A small-molecule ligand and the protein it binds are described below.
Small molecule (SMILES): CC[C@@](O)(C(=O)O)c1cc2n(c(=O)c1CO)Cc1cc3c(CN(C)C)c(O)ccc3nc1-2

Sequence of chain 1.C:
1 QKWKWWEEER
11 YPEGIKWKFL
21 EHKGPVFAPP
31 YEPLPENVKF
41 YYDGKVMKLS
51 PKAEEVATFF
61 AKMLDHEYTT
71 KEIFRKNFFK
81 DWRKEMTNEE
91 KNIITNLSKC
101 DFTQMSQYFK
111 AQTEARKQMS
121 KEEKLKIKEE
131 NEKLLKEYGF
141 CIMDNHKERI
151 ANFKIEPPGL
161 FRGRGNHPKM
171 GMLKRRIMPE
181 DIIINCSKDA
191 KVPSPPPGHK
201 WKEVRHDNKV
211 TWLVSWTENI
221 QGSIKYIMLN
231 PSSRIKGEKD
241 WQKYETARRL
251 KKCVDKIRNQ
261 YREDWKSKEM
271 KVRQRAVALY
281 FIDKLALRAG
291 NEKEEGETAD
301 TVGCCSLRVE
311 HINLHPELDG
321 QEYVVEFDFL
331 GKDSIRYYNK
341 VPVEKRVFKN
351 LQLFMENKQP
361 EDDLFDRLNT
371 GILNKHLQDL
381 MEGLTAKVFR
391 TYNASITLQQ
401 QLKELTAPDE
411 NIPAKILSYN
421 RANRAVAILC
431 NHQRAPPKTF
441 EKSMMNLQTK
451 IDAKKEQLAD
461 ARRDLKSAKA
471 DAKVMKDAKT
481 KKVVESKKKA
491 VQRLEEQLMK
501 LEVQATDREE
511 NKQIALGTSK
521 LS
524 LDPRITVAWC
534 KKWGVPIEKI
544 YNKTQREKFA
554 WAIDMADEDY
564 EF

Binding-site contacts:
Ligand atom O23 contacts residue LYS332 of chain 1.C at 3.1 Å (salt-bridge).
Ligand atom C20 contacts residue TTC1 of chain 1.E at 0.4 Å.
Ligand atom C1 contacts residue TTC1 of chain 1.E at 0.1 Å.
Ligand atom C14 contacts residue TTC1 of chain 1.E at 0.4 Å.
Ligand atom C7 contacts residue TTC1 of chain 1.E at 0.2 Å.
Ligand atom O18 contacts residue TTC1 of chain 1.E at 0.4 Å (h-bond).
Ligand atom O26 contacts residue TTC1 of chain 1.E at 0.1 Å (h-bond).
Ligand atom O23 contacts residue TTC1 of chain 1.E at 1.2 Å.
Ligand atom C6 contacts residue TTC1 of chain 1.E at 0.1 Å.
Ligand atom O19 contacts residue TTC1 of chain 1.E at 1.3 Å.
Ligand atom O22 contacts residue TTC1 of chain 1.E at 1.3 Å.
Ligand atom C25 contacts residue TTC1 of chain 1.E at 0.5 Å.
Ligand atom C19 contacts residue THR518 of chain 1.C at 3.5 Å.
Ligand atom C2 contacts residue TTC1 of chain 1.E at 0.1 Å.
Ligand atom O24 contacts residue ASP333 of chain 1.C at 2.9 Å (salt-bridge).
Ligand atom C4 contacts residue TTC1 of chain 1.E at 0.1 Å.
Ligand atom O22 contacts residue THR518 of chain 1.C at 3.4 Å.
Ligand atom C17 contacts residue TTC1 of chain 1.E at 0.3 Å.
Ligand atom C25 contacts residue THR518 of chain 1.C at 3.7 Å.
Ligand atom N10 contacts residue TTC1 of chain 1.E at 0.2 Å (h-bond).
Ligand atom C15 contacts residue TTC1 of chain 1.E at 0.4 Å.
Ligand atom C27 contacts residue TTC1 of chain 1.E at 0.1 Å.
Ligand atom C3 contacts residue TTC1 of chain 1.E at 0.1 Å.
Ligand atom N12 contacts residue TTC1 of chain 1.E at 0.3 Å (h-bond).
Ligand atom C29 contacts residue TTC1 of chain 1.E at 0.1 Å.
Ligand atom N28 contacts residue TTC1 of chain 1.E at 0.2 Å (h-bond).
Ligand atom C19 contacts residue TTC1 of chain 1.E at 0.6 Å.
Ligand atom C5 contacts residue TTC1 of chain 1.E at 0.1 Å.
Ligand atom C16 contacts residue TTC1 of chain 1.E at 0.3 Å.
Ligand atom O24 contacts residue ARG164 of chain 1.C at 3.7 Å.
Ligand atom O26 contacts residue GLU156 of chain 1.C at 3.6 Å (salt-bridge).
Ligand atom C31 contacts residue TTC1 of chain 1.E at 0.6 Å.
Ligand atom C21 contacts residue TTC1 of chain 1.E at 0.3 Å.
Ligand atom O19 contacts residue THR518 of chain 1.C at 3.7 Å.
Ligand atom C30 contacts residue TTC1 of chain 1.E at 0.5 Å.
Ligand atom C11 contacts residue TTC1 of chain 1.E at 0.3 Å.
Ligand atom O24 contacts residue TTC1 of chain 1.E at 0.6 Å (h-bond).
Ligand atom C9 contacts residue TTC1 of chain 1.E at 0.2 Å.
Ligand atom C13 contacts residue TTC1 of chain 1.E at 0.3 Å.
Ligand atom C8 contacts residue TTC1 of chain 1.E at 0.2 Å.